This small molecule binds to this protein.
Small molecule (SMILES): Cc1ccncc1NC(=O)CNC(=O)Cc1cccnc1

Binding-site contacts:
Ligand atom C2 contacts residue ASN142 of chain 2.A at 4.0 Å.
Ligand atom C3 contacts residue LEU141 of chain 2.A at 3.6 Å (hydrophobic).
Ligand atom N3 contacts residue MET49 of chain 2.A at 3.8 Å.
Ligand atom C3 contacts residue GLU166 of chain 2.A at 3.8 Å.
Ligand atom C13 contacts residue CYS44 of chain 2.A at 3.2 Å (hydrophobic).
Ligand atom O1 contacts residue GLN189 of chain 2.A at 3.9 Å.
Ligand atom C11 contacts residue MET49 of chain 2.A at 4.0 Å (hydrophobic).
Ligand atom C2 contacts residue GLU166 of chain 2.A at 3.8 Å.
Ligand atom C4 contacts residue HIS164 of chain 2.A at 4.0 Å.
Ligand atom C12 contacts residue CYS44 of chain 2.A at 3.2 Å (hydrophobic).
Ligand atom C12 contacts residue THR45 of chain 2.A at 3.5 Å.
Ligand atom C7 contacts residue MET165 of chain 2.A at 3.8 Å (hydrophobic).
Ligand atom C1 contacts residue GLU166 of chain 2.A at 3.8 Å.
Ligand atom C4 contacts residue CYS145 of chain 2.A at 3.5 Å (hydrophobic).
Ligand atom N contacts residue HIS163 of chain 2.A at 2.9 Å (h-bond).
Ligand atom C12 contacts residue MET49 of chain 2.A at 3.9 Å (hydrophobic).
Ligand atom C13 contacts residue THR25 of chain 2.A at 3.9 Å.
Ligand atom C2 contacts residue PHE140 of chain 2.A at 4.0 Å (hydrophobic).
Ligand atom C4 contacts residue HIS163 of chain 2.A at 3.5 Å.
Ligand atom C6 contacts residue GLU166 of chain 2.A at 3.8 Å.
Ligand atom C12 contacts residue THR25 of chain 2.A at 3.9 Å.
Ligand atom N3 contacts residue HIS41 of chain 2.A at 2.6 Å (h-bond).
Ligand atom N contacts residue GLU166 of chain 2.A at 3.9 Å.
Ligand atom N contacts residue SER144 of chain 2.A at 4.0 Å.
Ligand atom O contacts residue GLU166 of chain 2.A at 2.8 Å (salt-bridge).
Ligand atom C12 contacts residue SER46 of chain 2.A at 3.5 Å.
Ligand atom C13 contacts residue MET49 of chain 2.A at 3.9 Å (hydrophobic).
Ligand atom C2 contacts residue LEU141 of chain 2.A at 4.0 Å (hydrophobic).
Ligand atom C14 contacts residue HIS41 of chain 2.A at 3.2 Å.
Ligand atom O contacts residue MET165 of chain 2.A at 3.5 Å.
Ligand atom C4 contacts residue GLU166 of chain 2.A at 3.6 Å.
Ligand atom C4 contacts residue MET165 of chain 2.A at 3.9 Å (hydrophobic).
Ligand atom C11 contacts residue SER46 of chain 2.A at 3.7 Å.
Ligand atom C14 contacts residue MET49 of chain 2.A at 4.0 Å (hydrophobic).
Ligand atom C5 contacts residue GLU166 of chain 2.A at 3.9 Å.
Ligand atom C13 contacts residue HIS41 of chain 2.A at 3.1 Å.
Ligand atom C contacts residue ASN142 of chain 2.A at 3.1 Å.
Ligand atom C3 contacts residue PHE140 of chain 2.A at 3.4 Å (hydrophobic).
Ligand atom C1 contacts residue ASN142 of chain 2.A at 3.7 Å.
Ligand atom C3 contacts residue HIS163 of chain 2.A at 3.9 Å.

Sequence of chain 2.A:
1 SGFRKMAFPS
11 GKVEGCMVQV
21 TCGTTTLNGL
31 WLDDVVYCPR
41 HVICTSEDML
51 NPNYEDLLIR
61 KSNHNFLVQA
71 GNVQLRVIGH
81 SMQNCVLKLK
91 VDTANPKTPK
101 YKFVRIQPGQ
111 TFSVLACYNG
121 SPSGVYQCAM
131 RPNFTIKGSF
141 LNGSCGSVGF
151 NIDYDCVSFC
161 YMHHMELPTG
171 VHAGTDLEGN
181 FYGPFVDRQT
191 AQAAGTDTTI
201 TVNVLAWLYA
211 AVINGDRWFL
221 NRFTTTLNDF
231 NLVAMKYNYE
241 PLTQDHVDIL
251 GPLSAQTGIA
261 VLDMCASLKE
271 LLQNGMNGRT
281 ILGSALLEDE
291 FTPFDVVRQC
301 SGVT